Sequence of chain 1.A:
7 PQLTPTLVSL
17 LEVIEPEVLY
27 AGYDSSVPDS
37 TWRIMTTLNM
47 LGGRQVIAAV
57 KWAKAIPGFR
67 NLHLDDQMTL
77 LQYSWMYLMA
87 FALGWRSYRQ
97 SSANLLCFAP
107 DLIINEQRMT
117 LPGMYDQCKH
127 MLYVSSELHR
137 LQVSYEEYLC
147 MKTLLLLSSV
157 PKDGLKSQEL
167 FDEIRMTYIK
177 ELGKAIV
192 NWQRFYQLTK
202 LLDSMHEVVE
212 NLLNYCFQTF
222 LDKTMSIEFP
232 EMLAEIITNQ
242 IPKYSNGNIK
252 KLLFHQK

A small-molecule ligand and the protein it binds are described below.
Small molecule (SMILES): CSCC[C@H](NC(=O)[C@H](CC(C)C)NC(=O)[C@H](CC(C)C)NC(=O)[C@H](CCC(=O)O)NC(=O)[C@H](CC1=c2ccccc2=NC1)NC(=O)[C@H](CC(C)C)NC(=O)[C@H](C)NC(=O)[C@H](CO)NC(=O)[C@@H](N)CO)C(=O)N[C@H](C=O)CCC(=O)O

Sequence of chain 2.B:
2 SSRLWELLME

Binding-site contacts:
Ligand atom CD2 contacts residue GLN78 of chain 1.A at 3.4 Å.
Ligand atom CD1 contacts residue VAL56 of chain 1.A at 3.5 Å (hydrophobic).
Ligand atom CD2 contacts residue ILE53 of chain 1.A at 3.9 Å (hydrophobic).
Ligand atom C contacts residue ARG66 of chain 1.A at 3.7 Å.
Ligand atom CA contacts residue GLU236 of chain 1.A at 3.8 Å.
Ligand atom N contacts residue GLU236 of chain 1.A at 3.4 Å (salt-bridge).
Ligand atom N contacts residue LYS60 of chain 1.A at 3.9 Å.
Ligand atom CD1 contacts residue MET74 of chain 1.A at 3.7 Å (hydrophobic).
Ligand atom O contacts residue MET233 of chain 1.A at 3.5 Å.
Ligand atom CG contacts residue VAL56 of chain 1.A at 3.4 Å (hydrophobic).
Ligand atom O contacts residue LYS60 of chain 1.A at 3.0 Å (salt-bridge).
Ligand atom CD2 contacts residue LEU77 of chain 1.A at 4.0 Å (hydrophobic).
Ligand atom O contacts residue LYS60 of chain 1.A at 2.8 Å (salt-bridge).
Ligand atom CB contacts residue MET233 of chain 1.A at 3.6 Å (hydrophobic).
Ligand atom CE3 contacts residue MET74 of chain 1.A at 3.8 Å (hydrophobic).
Ligand atom CD2 contacts residue MET233 of chain 1.A at 3.8 Å (hydrophobic).
Ligand atom CH2 contacts residue ASP71 of chain 1.A at 3.5 Å.
Ligand atom SD contacts residue LEU70 of chain 1.A at 4.0 Å.
Ligand atom CZ3 contacts residue ASP71 of chain 1.A at 3.6 Å.
Ligand atom CB contacts residue GLU236 of chain 1.A at 3.3 Å.
Ligand atom N contacts residue GLN78 of chain 1.A at 3.9 Å.
Ligand atom O contacts residue ARG66 of chain 1.A at 2.7 Å (salt-bridge).
Ligand atom CA contacts residue LYS60 of chain 1.A at 3.8 Å.
Ligand atom CD2 contacts residue ARG66 of chain 1.A at 3.8 Å.
Ligand atom CZ3 contacts residue MET74 of chain 1.A at 4.0 Å (hydrophobic).
Ligand atom CA contacts residue GLU236 of chain 1.A at 3.7 Å.
Ligand atom CH2 contacts residue LEU70 of chain 1.A at 3.9 Å (hydrophobic).
Ligand atom CD2 contacts residue LYS60 of chain 1.A at 3.9 Å.
Ligand atom N contacts residue MET233 of chain 1.A at 4.0 Å.
Ligand atom C contacts residue LYS60 of chain 1.A at 4.0 Å.
Ligand atom C contacts residue MET233 of chain 1.A at 3.7 Å (hydrophobic).
Ligand atom CD2 contacts residue GLN73 of chain 1.A at 3.4 Å.
Ligand atom CB contacts residue LYS60 of chain 1.A at 3.5 Å.
Ligand atom CB contacts residue GLU236 of chain 1.A at 3.9 Å.
Ligand atom C contacts residue GLU236 of chain 1.A at 3.8 Å.
Ligand atom N contacts residue GLU236 of chain 1.A at 2.9 Å (salt-bridge).
Ligand atom CD2 contacts residue VAL56 of chain 1.A at 3.1 Å (hydrophobic).
Ligand atom CD2 contacts residue MET74 of chain 1.A at 3.8 Å (hydrophobic).
Ligand atom C contacts residue LYS60 of chain 1.A at 3.6 Å.
Ligand atom CA contacts residue GLN78 of chain 1.A at 4.0 Å.